A protein and the small-molecule ligand that binds it are described below.
Small molecule (SMILES): OC[C@H]1O[C@H](O[C@H]2[C@H](O)[C@@H](O)[C@@H](O[C@H]3[C@H](O)[C@@H](O)[C@@H](O)O[C@@H]3CO)O[C@@H]2CO)[C@H](O)[C@@H](O)[C@@H]1O

Sequence of chain 1.A:
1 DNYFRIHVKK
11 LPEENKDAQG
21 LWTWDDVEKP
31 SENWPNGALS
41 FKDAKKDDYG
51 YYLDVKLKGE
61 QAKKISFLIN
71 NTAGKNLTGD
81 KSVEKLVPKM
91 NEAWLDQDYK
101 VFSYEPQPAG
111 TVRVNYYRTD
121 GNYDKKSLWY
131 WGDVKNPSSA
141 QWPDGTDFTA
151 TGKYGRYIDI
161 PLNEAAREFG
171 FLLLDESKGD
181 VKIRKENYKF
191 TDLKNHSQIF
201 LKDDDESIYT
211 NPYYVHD

Binding-site contacts:
Ligand atom O2 contacts residue TRP142 of chain 1.A at 3.9 Å.
Ligand atom C2 contacts residue ASN187 of chain 1.A at 3.3 Å.
Ligand atom O3 contacts residue ASN187 of chain 1.A at 2.7 Å (h-bond).
Ligand atom C6 contacts residue TRP131 of chain 1.A at 3.8 Å (hydrophobic).
Ligand atom O2 contacts residue LEU172 of chain 1.A at 3.8 Å.
Ligand atom C1 contacts residue TRP129 of chain 1.A at 4.0 Å (hydrophobic).
Ligand atom O2 contacts residue ASN187 of chain 1.A at 2.6 Å (h-bond).
Ligand atom C2 contacts residue TRP131 of chain 1.A at 3.6 Å (hydrophobic).
Ligand atom C5 contacts residue TRP129 of chain 1.A at 4.0 Å (hydrophobic).
Ligand atom C4 contacts residue TRP131 of chain 1.A at 3.8 Å (hydrophobic).
Ligand atom C1 contacts residue TRP131 of chain 1.A at 4.0 Å (hydrophobic).
Ligand atom C6 contacts residue TRP129 of chain 1.A at 3.7 Å (hydrophobic).
Ligand atom O5 contacts residue TRP131 of chain 1.A at 3.7 Å.
Ligand atom O3 contacts residue LEU172 of chain 1.A at 3.8 Å.
Ligand atom C2 contacts residue LEU172 of chain 1.A at 4.0 Å (hydrophobic).
Ligand atom C5 contacts residue TRP142 of chain 1.A at 4.3 Å (hydrophobic).
Ligand atom C3 contacts residue LYS182 of chain 1.A at 3.5 Å.
Ligand atom C3 contacts residue TRP142 of chain 1.A at 4.4 Å (hydrophobic).
Ligand atom O6 contacts residue SER138 of chain 1.A at 4.4 Å.
Ligand atom C3 contacts residue TRP131 of chain 1.A at 4.4 Å (hydrophobic).
Ligand atom C1 contacts residue TRP142 of chain 1.A at 3.8 Å (hydrophobic).
Ligand atom C2 contacts residue TRP142 of chain 1.A at 3.6 Å (hydrophobic).
Ligand atom C1 contacts residue LEU172 of chain 1.A at 4.0 Å (hydrophobic).
Ligand atom O2 contacts residue LYS182 of chain 1.A at 3.0 Å (salt-bridge).
Ligand atom C2 contacts residue LYS182 of chain 1.A at 3.5 Å.
Ligand atom O3 contacts residue TRP131 of chain 1.A at 4.1 Å.
Ligand atom O3 contacts residue LYS182 of chain 1.A at 2.6 Å (salt-bridge).
Ligand atom C3 contacts residue ASN187 of chain 1.A at 3.8 Å.
Ligand atom C4 contacts residue TRP142 of chain 1.A at 4.1 Å (hydrophobic).
Ligand atom O2 contacts residue TRP131 of chain 1.A at 4.3 Å.
Ligand atom O3 contacts residue TRP142 of chain 1.A at 3.7 Å.
Ligand atom O5 contacts residue TRP129 of chain 1.A at 3.0 Å (h-bond).
Ligand atom C5 contacts residue TRP131 of chain 1.A at 4.1 Å (hydrophobic).
Ligand atom C6 contacts residue TRP142 of chain 1.A at 4.4 Å (hydrophobic).
Ligand atom O5 contacts residue TRP142 of chain 1.A at 3.6 Å.
Ligand atom O6 contacts residue TRP129 of chain 1.A at 3.0 Å (h-bond).